Sequence of chain 1.E:
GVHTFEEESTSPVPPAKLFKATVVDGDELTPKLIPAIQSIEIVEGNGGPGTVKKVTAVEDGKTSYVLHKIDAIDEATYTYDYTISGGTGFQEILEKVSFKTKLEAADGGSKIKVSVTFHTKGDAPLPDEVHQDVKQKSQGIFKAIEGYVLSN

This protein binds this small molecule.
Small molecule (SMILES): O=S(=O)(O)c1cccc2cccc(Nc3ccccc3)c12

Binding-site contacts:
Ligand atom C13 contacts residue SER65 of chain 1.E at 3.6 Å.
Ligand atom C15 contacts residue VAL67 of chain 1.E at 4.0 Å (hydrophobic).
Ligand atom O1 contacts residue GLY90 of chain 1.E at 4.2 Å.
Ligand atom C15 contacts residue ALA58 of chain 1.E at 3.3 Å (hydrophobic).
Ligand atom C9 contacts residue LYS138 of chain 1.E at 4.0 Å.
Ligand atom C12 contacts residue GLU60 of chain 1.E at 4.1 Å.
Ligand atom C14 contacts residue ALA58 of chain 1.E at 3.3 Å (hydrophobic).
Ligand atom C7 contacts residue VAL135 of chain 1.E at 3.9 Å (hydrophobic).
Ligand atom C16 contacts residue ALA58 of chain 1.E at 3.9 Å (hydrophobic).
Ligand atom C7 contacts residue LYS138 of chain 1.E at 4.1 Å.
Ligand atom C7 contacts residue ILE85 of chain 1.E at 4.0 Å (hydrophobic).
Ligand atom C3 contacts residue ILE142 of chain 1.E at 3.7 Å (hydrophobic).
Ligand atom C15 contacts residue SER65 of chain 1.E at 3.9 Å.
Ligand atom C7 contacts residue SER139 of chain 1.E at 3.8 Å.
Ligand atom C6 contacts residue SER139 of chain 1.E at 4.1 Å.
Ligand atom C5 contacts residue ILE85 of chain 1.E at 3.9 Å (hydrophobic).
Ligand atom C13 contacts residue GLY90 of chain 1.E at 3.5 Å.
Ligand atom C16 contacts residue VAL56 of chain 1.E at 4.0 Å (hydrophobic).
Ligand atom C8 contacts residue VAL135 of chain 1.E at 4.2 Å (hydrophobic).
Ligand atom C6 contacts residue LYS138 of chain 1.E at 4.2 Å.
Ligand atom C4 contacts residue ILE142 of chain 1.E at 3.3 Å (hydrophobic).
Ligand atom C13 contacts residue GLU60 of chain 1.E at 3.9 Å.
Ligand atom C3 contacts residue ILE38 of chain 1.E at 3.9 Å (hydrophobic).
Ligand atom C14 contacts residue SER65 of chain 1.E at 3.4 Å.
Ligand atom C15 contacts residue TYR66 of chain 1.E at 3.9 Å (hydrophobic).
Ligand atom O2 contacts residue LYS138 of chain 1.E at 2.9 Å (salt-bridge).
Ligand atom C13 contacts residue ALA58 of chain 1.E at 3.9 Å (hydrophobic).
Ligand atom C15 contacts residue VAL56 of chain 1.E at 3.4 Å (hydrophobic).
Ligand atom C2 contacts residue VAL56 of chain 1.E at 4.1 Å (hydrophobic).
Ligand atom C14 contacts residue TYR66 of chain 1.E at 4.2 Å (hydrophobic).
Ligand atom O3 contacts residue VAL135 of chain 1.E at 3.9 Å.
Ligand atom C16 contacts residue VAL67 of chain 1.E at 3.6 Å (hydrophobic).
Ligand atom C11 contacts residue VAL67 of chain 1.E at 3.9 Å (hydrophobic).
Ligand atom C14 contacts residue GLY90 of chain 1.E at 4.2 Å.
Ligand atom O1 contacts residue PHE91 of chain 1.E at 3.5 Å.
Ligand atom C12 contacts residue GLY90 of chain 1.E at 3.6 Å.
Ligand atom O3 contacts residue PHE91 of chain 1.E at 4.1 Å.
Ligand atom O1 contacts residue VAL67 of chain 1.E at 3.7 Å.
Ligand atom C6 contacts residue ILE85 of chain 1.E at 3.7 Å (hydrophobic).
Ligand atom C3 contacts residue VAL56 of chain 1.E at 4.2 Å (hydrophobic).